Sequence of chain 15.F:
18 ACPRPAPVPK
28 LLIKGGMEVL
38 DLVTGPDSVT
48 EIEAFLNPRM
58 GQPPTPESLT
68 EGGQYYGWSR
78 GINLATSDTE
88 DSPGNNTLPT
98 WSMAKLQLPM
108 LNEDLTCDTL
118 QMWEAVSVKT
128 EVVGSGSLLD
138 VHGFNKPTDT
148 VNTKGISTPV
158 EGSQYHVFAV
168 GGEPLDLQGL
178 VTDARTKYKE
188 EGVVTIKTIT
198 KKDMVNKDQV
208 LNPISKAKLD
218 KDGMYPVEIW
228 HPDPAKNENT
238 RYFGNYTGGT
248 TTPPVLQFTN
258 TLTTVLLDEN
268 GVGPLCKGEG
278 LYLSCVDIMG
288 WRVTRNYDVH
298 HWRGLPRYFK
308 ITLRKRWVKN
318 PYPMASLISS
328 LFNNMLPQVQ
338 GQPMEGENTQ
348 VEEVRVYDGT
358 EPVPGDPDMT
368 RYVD

This protein binds this small molecule.
Small molecule (SMILES): CC(=O)N[C@@H]1[C@@H](O[C@@H]2O[C@H](CO)[C@H](O)[C@H](O[C@]3(C(=O)O)C[C@H](O)[C@@H](NC(C)=O)[C@H]([C@H](O)[C@H](O)CO)O3)[C@H]2O)[C@H](O)[C@@H](CO[C@]2(C(=O)O)C[C@H](O)[C@@H](NC(C)=O)[C@H]([C@H](O)[C@H](O)CO)O2)O[C@H]1O

Binding-site contacts:
Ligand atom O8 contacts residue TYR72 of chain 11.F at 3.9 Å.
Ligand atom O4 contacts residue THR291 of chain 11.F at 3.4 Å.
Ligand atom C10 contacts residue TYR72 of chain 11.F at 4.1 Å (hydrophobic).
Ligand atom O1B contacts residue ARG77 of chain 11.F at 2.5 Å (salt-bridge).
Ligand atom O4 contacts residue ILE79 of chain 11.F at 3.6 Å (h-bond).
Ligand atom C1 contacts residue GLY78 of chain 11.F at 4.1 Å.
Ligand atom C2 contacts residue GLY78 of chain 11.F at 4.1 Å.
Ligand atom C3 contacts residue VAL296 of chain 11.F at 3.7 Å (hydrophobic).
Ligand atom O4 contacts residue TYR72 of chain 11.F at 3.8 Å.
Ligand atom C1 contacts residue ARG77 of chain 11.F at 3.1 Å.
Ligand atom C11 contacts residue ASP85 of chain 15.F at 4.2 Å.
Ligand atom C3 contacts residue GLY78 of chain 11.F at 3.9 Å.
Ligand atom O4 contacts residue ASN80 of chain 11.F at 4.0 Å.
Ligand atom O3 contacts residue GLY78 of chain 11.F at 3.6 Å.
Ligand atom O1A contacts residue TYR72 of chain 11.F at 3.1 Å.
Ligand atom O1B contacts residue SER89 of chain 11.F at 3.5 Å (h-bond).
Ligand atom C3 contacts residue HIS298 of chain 11.F at 4.1 Å.
Ligand atom O6 contacts residue ASN93 of chain 11.F at 3.0 Å (h-bond).
Ligand atom O1A contacts residue ARG77 of chain 11.F at 3.0 Å (salt-bridge).
Ligand atom C3 contacts residue GLY78 of chain 11.F at 4.1 Å.
Ligand atom C4 contacts residue HIS298 of chain 11.F at 4.0 Å.
Ligand atom C6 contacts residue ARG77 of chain 11.F at 4.3 Å.
Ligand atom C4 contacts residue TYR72 of chain 11.F at 3.4 Å (hydrophobic).
Ligand atom C6 contacts residue TYR72 of chain 11.F at 3.8 Å (hydrophobic).
Ligand atom O4 contacts residue HIS298 of chain 11.F at 3.0 Å (h-bond).
Ligand atom C4 contacts residue GLY78 of chain 11.F at 3.4 Å.
Ligand atom C1 contacts residue SER89 of chain 11.F at 4.2 Å.
Ligand atom C3 contacts residue ARG77 of chain 11.F at 4.1 Å.
Ligand atom C5 contacts residue ASN93 of chain 11.F at 4.1 Å.
Ligand atom N5 contacts residue TYR72 of chain 11.F at 3.0 Å (h-bond).
Ligand atom C6 contacts residue ASN93 of chain 11.F at 3.1 Å.
Ligand atom C8 contacts residue ARG77 of chain 11.F at 4.1 Å.
Ligand atom O8 contacts residue ARG77 of chain 11.F at 3.1 Å (salt-bridge).
Ligand atom O3 contacts residue VAL296 of chain 11.F at 4.3 Å.
Ligand atom C5 contacts residue TYR72 of chain 11.F at 3.5 Å (hydrophobic).
Ligand atom O1A contacts residue GLY78 of chain 11.F at 3.7 Å.
Ligand atom O8 contacts residue GLU87 of chain 11.F at 3.9 Å.
Ligand atom O4 contacts residue GLY78 of chain 11.F at 3.2 Å.
Ligand atom C1 contacts residue TYR72 of chain 11.F at 4.0 Å (hydrophobic).
Ligand atom O1A contacts residue SER89 of chain 11.F at 4.1 Å.

Sequence of chain 11.F:
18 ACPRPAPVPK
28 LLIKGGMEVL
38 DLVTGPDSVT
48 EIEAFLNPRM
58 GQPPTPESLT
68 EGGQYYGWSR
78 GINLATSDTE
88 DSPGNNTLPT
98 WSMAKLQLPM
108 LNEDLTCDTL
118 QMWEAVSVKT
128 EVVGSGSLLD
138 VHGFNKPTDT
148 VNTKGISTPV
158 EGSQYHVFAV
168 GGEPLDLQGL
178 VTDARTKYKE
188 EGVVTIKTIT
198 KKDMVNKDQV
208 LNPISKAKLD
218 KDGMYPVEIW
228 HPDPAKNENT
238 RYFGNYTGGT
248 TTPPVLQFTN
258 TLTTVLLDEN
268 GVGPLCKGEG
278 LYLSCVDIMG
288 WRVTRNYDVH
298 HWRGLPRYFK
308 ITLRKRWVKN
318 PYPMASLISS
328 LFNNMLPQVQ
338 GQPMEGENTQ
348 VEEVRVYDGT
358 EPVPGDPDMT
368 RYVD